Binding-site contacts:
Ligand atom O6 contacts residue HIS92 of chain 1.A at 3.1 Å.
Ligand atom O5 contacts residue ZN1 of chain 1.E at 3.7 Å.
Ligand atom C8 contacts residue THR198 of chain 1.A at 3.9 Å.
Ligand atom N7 contacts residue ZN1 of chain 1.E at 2.0 Å.
Ligand atom C11 contacts residue GOL1 of chain 1.G at 2.9 Å.
Ligand atom C20 contacts residue VAL128 of chain 1.A at 3.6 Å (hydrophobic).
Ligand atom C12 contacts residue GLN90 of chain 1.A at 3.9 Å.
Ligand atom O18 contacts residue PRO201 of chain 1.A at 3.9 Å.
Ligand atom C9 contacts residue GOL1 of chain 1.G at 3.5 Å.
Ligand atom C21 contacts residue VAL128 of chain 1.A at 3.6 Å (hydrophobic).
Ligand atom S13 contacts residue GOL1 of chain 1.G at 3.8 Å.
Ligand atom S1 contacts residue THR198 of chain 1.A at 3.8 Å.
Ligand atom C10 contacts residue GOL1 of chain 1.G at 3.2 Å.
Ligand atom S13 contacts residue GLN90 of chain 1.A at 3.8 Å.
Ligand atom O14 contacts residue VAL119 of chain 1.A at 3.6 Å.
Ligand atom O5 contacts residue LEU197 of chain 1.A at 3.8 Å.
Ligand atom O5 contacts residue THR198 of chain 1.A at 3.4 Å (h-bond).
Ligand atom C8 contacts residue GOL1 of chain 1.G at 3.5 Å.
Ligand atom O18 contacts residue PRO200 of chain 1.A at 3.8 Å.
Ligand atom O5 contacts residue TRP208 of chain 1.A at 3.4 Å.
Ligand atom O15 contacts residue GLN90 of chain 1.A at 2.9 Å (h-bond).
Ligand atom C9 contacts residue THR199 of chain 1.A at 2.6 Å.
Ligand atom N7 contacts residue HIS94 of chain 1.A at 3.4 Å (h-bond).
Ligand atom C12 contacts residue LEU197 of chain 1.A at 3.9 Å (hydrophobic).
Ligand atom N7 contacts residue THR198 of chain 1.A at 2.6 Å (h-bond).
Ligand atom O6 contacts residue TRP208 of chain 1.A at 3.7 Å.
Ligand atom C8 contacts residue THR199 of chain 1.A at 3.1 Å.
Ligand atom C12 contacts residue GOL1 of chain 1.G at 2.8 Å.
Ligand atom S1 contacts residue HIS92 of chain 1.A at 3.5 Å (h-bond).
Ligand atom N7 contacts residue HIS117 of chain 1.A at 3.9 Å.
Ligand atom O6 contacts residue VAL119 of chain 1.A at 3.7 Å.
Ligand atom C10 contacts residue THR199 of chain 1.A at 3.8 Å.
Ligand atom S1 contacts residue ZN1 of chain 1.E at 2.6 Å.
Ligand atom C12 contacts residue VAL119 of chain 1.A at 3.7 Å (hydrophobic).
Ligand atom O15 contacts residue GOL1 of chain 1.G at 3.7 Å.
Ligand atom O6 contacts residue ZN1 of chain 1.E at 2.6 Å.
Ligand atom N7 contacts residue HIS92 of chain 1.A at 3.4 Å (h-bond).
Ligand atom O6 contacts residue HIS117 of chain 1.A at 3.2 Å (h-bond).
Ligand atom C7 contacts residue GOL1 of chain 1.G at 3.2 Å.
Ligand atom C11 contacts residue GLN90 of chain 1.A at 3.9 Å.

Sequence of chain 1.A:
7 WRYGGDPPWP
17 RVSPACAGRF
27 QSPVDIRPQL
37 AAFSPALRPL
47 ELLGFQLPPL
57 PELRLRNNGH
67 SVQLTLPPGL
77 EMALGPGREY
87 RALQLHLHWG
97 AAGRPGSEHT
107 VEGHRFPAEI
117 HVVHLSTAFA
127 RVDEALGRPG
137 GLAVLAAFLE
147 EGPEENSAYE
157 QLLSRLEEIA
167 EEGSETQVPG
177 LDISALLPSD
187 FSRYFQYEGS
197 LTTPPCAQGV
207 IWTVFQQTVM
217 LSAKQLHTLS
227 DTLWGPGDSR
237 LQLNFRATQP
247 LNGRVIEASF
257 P

This protein binds this small molecule.
Small molecule (SMILES): CCCCCN1C(=O)c2ccc(S(N)(=O)=O)cc2S1(=O)=O